Sequence of chain 1.A:
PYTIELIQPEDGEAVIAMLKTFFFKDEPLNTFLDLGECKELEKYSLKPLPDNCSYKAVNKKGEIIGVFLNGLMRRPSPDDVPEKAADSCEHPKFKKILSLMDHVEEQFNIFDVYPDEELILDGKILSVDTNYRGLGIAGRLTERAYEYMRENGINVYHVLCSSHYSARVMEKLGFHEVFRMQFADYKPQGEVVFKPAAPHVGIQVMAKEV

The protein below binds the small molecule below.
Small molecule (SMILES): CC(=O)NCCc1ccccc1

Binding-site contacts:
Ligand atom C7 contacts residue ILE208 of chain 1.A at 3.5 Å (hydrophobic).
Ligand atom C4 contacts residue GLN209 of chain 1.A at 4.2 Å.
Ligand atom C3 contacts residue VAL206 of chain 1.A at 4.3 Å (hydrophobic).
Ligand atom C9 contacts residue GLN209 of chain 1.A at 3.4 Å.
Ligand atom C2 contacts residue GLN209 of chain 1.A at 3.6 Å.
Ligand atom C7 contacts residue GLN187 of chain 1.A at 4.0 Å.
Ligand atom C4 contacts residue ARG185 of chain 1.A at 4.3 Å.
Ligand atom C2 contacts residue HIS169 of chain 1.A at 3.9 Å.
Ligand atom C8 contacts residue GLN209 of chain 1.A at 3.5 Å.
Ligand atom C4 contacts residue VAL206 of chain 1.A at 3.5 Å (hydrophobic).
Ligand atom C9 contacts residue VAL206 of chain 1.A at 3.5 Å (hydrophobic).
Ligand atom C8 contacts residue GLY207 of chain 1.A at 3.6 Å.
Ligand atom C3 contacts residue HIS169 of chain 1.A at 4.3 Å.
Ligand atom C9 contacts residue HIS169 of chain 1.A at 4.1 Å.
Ligand atom C8 contacts residue VAL206 of chain 1.A at 3.6 Å (hydrophobic).
Ligand atom C1 contacts residue GLU182 of chain 1.A at 3.8 Å.
Ligand atom C1 contacts residue ARG185 of chain 1.A at 3.9 Å.
Ligand atom C7 contacts residue GLN209 of chain 1.A at 4.2 Å.
Ligand atom C7 contacts residue GLY207 of chain 1.A at 3.7 Å.
Ligand atom C2 contacts residue GLU182 of chain 1.A at 4.1 Å.
Ligand atom C6 contacts residue MET186 of chain 1.A at 4.1 Å (hydrophobic).
Ligand atom C contacts residue ARG185 of chain 1.A at 3.5 Å.
Ligand atom C6 contacts residue GLN187 of chain 1.A at 3.7 Å.
Ligand atom C contacts residue GLU182 of chain 1.A at 3.7 Å.
Ligand atom N contacts residue ARG185 of chain 1.A at 3.7 Å.
Ligand atom C7 contacts residue VAL206 of chain 1.A at 3.7 Å (hydrophobic).
Ligand atom C7 contacts residue ARG185 of chain 1.A at 3.9 Å.
Ligand atom C6 contacts residue VAL206 of chain 1.A at 3.7 Å (hydrophobic).
Ligand atom N contacts residue GLN209 of chain 1.A at 3.6 Å.
Ligand atom C8 contacts residue ILE208 of chain 1.A at 3.7 Å (hydrophobic).
Ligand atom N contacts residue GLU182 of chain 1.A at 3.0 Å (salt-bridge).
Ligand atom C5 contacts residue GLN187 of chain 1.A at 4.4 Å.
Ligand atom C6 contacts residue ARG185 of chain 1.A at 3.7 Å.
Ligand atom C5 contacts residue ARG185 of chain 1.A at 3.5 Å.
Ligand atom C5 contacts residue VAL206 of chain 1.A at 3.6 Å (hydrophobic).
Ligand atom C7 contacts residue MET186 of chain 1.A at 3.7 Å (hydrophobic).